Binding-site contacts:
Ligand atom O contacts residue PHE64 of chain 1.E at 4.3 Å.
Ligand atom CA contacts residue TYR63 of chain 1.E at 4.2 Å (hydrophobic).
Ligand atom OXT contacts residue ILE26 of chain 1.E at 4.4 Å.
Ligand atom C contacts residue GLU46 of chain 1.E at 4.4 Å.
Ligand atom OXT contacts residue TYR132 of chain 1.E at 4.1 Å.
Ligand atom N contacts residue GLU46 of chain 1.E at 3.4 Å (salt-bridge).
Ligand atom OXT contacts residue GLU46 of chain 1.E at 4.2 Å.
Ligand atom CA contacts residue GLU46 of chain 1.E at 3.7 Å.
Ligand atom C contacts residue HIS60 of chain 1.E at 3.7 Å.
Ligand atom O contacts residue HIS60 of chain 1.E at 3.6 Å.
Ligand atom O contacts residue ILE26 of chain 1.E at 3.9 Å.
Ligand atom OXT contacts residue HIS60 of chain 1.E at 3.4 Å.
Ligand atom CA contacts residue HIS60 of chain 1.E at 4.4 Å.

This protein binds this small molecule.
Small molecule (SMILES): NCC(=O)O

Sequence of chain 1.E:
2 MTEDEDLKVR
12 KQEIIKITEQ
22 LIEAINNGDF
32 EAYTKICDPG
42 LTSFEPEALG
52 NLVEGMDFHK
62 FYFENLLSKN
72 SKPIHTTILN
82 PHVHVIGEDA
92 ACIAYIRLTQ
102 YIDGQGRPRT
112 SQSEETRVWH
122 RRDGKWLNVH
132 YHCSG